Sequence of chain 1.A:
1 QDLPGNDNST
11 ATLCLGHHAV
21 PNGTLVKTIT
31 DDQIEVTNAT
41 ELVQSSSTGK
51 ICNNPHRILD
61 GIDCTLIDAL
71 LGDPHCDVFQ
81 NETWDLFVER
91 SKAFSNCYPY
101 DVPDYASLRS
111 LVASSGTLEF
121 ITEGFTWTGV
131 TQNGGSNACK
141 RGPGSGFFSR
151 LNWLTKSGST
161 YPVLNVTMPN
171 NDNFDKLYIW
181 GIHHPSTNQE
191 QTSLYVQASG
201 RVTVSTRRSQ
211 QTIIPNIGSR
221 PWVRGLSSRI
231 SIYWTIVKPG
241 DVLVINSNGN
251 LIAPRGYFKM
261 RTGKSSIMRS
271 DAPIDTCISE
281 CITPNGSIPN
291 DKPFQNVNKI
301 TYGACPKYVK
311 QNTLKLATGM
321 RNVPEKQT

The protein below binds the small molecule below.
Small molecule (SMILES): CC(=O)N[C@H]1[C@H]([C@H](O)[C@H](O)CO)O[C@@](O[C@H]2[C@@H](O)[C@@H](CO)O[C@@H](O[C@H]3[C@H](O)[C@@H](O)[C@H](O)O[C@@H]3CO)[C@@H]2O)(C(=O)O)C[C@@H]1O

Binding-site contacts:
Ligand atom O7 contacts residue LEU194 of chain 1.A at 3.9 Å.
Ligand atom C5 contacts residue GLY135 of chain 1.A at 3.9 Å.
Ligand atom C6 contacts residue GLY225 of chain 1.A at 3.4 Å.
Ligand atom C1 contacts residue ASN137 of chain 1.A at 3.7 Å.
Ligand atom C10 contacts residue GLY135 of chain 1.A at 4.1 Å.
Ligand atom O1A contacts residue ASN137 of chain 1.A at 2.9 Å (h-bond).
Ligand atom C9 contacts residue LEU194 of chain 1.A at 4.0 Å (hydrophobic).
Ligand atom O9 contacts residue SER228 of chain 1.A at 2.7 Å (h-bond).
Ligand atom O6 contacts residue GLY225 of chain 1.A at 2.8 Å (h-bond).
Ligand atom C10 contacts residue TRP153 of chain 1.A at 4.0 Å (hydrophobic).
Ligand atom O9 contacts residue HIS183 of chain 1.A at 3.2 Å (h-bond).
Ligand atom C5 contacts residue GLY225 of chain 1.A at 3.8 Å.
Ligand atom O10 contacts residue LEU194 of chain 1.A at 3.3 Å.
Ligand atom O9 contacts residue GLU190 of chain 1.A at 2.8 Å (salt-bridge).
Ligand atom N5 contacts residue TRP153 of chain 1.A at 4.0 Å.
Ligand atom C4 contacts residue GLY135 of chain 1.A at 3.6 Å.
Ligand atom O1B contacts residue SER136 of chain 1.A at 2.9 Å (h-bond).
Ligand atom O1B contacts residue LEU226 of chain 1.A at 3.8 Å.
Ligand atom C11 contacts residue GLY134 of chain 1.A at 4.0 Å.
Ligand atom O6 contacts residue GLU190 of chain 1.A at 3.3 Å (salt-bridge).
Ligand atom C7 contacts residue TRP153 of chain 1.A at 3.8 Å (hydrophobic).
Ligand atom C6 contacts residue GLU190 of chain 1.A at 3.5 Å.
Ligand atom C9 contacts residue TYR98 of chain 1.A at 3.5 Å (hydrophobic).
Ligand atom C11 contacts residue THR155 of chain 1.A at 3.8 Å.
Ligand atom C1 contacts residue SER136 of chain 1.A at 3.7 Å.
Ligand atom C9 contacts residue HIS183 of chain 1.A at 3.6 Å.
Ligand atom C8 contacts residue TYR98 of chain 1.A at 3.7 Å (hydrophobic).
Ligand atom C11 contacts residue TRP153 of chain 1.A at 3.9 Å (hydrophobic).
Ligand atom O8 contacts residue TYR98 of chain 1.A at 2.7 Å (h-bond).
Ligand atom C8 contacts residue TRP153 of chain 1.A at 4.1 Å (hydrophobic).
Ligand atom C9 contacts residue SER228 of chain 1.A at 4.0 Å.
Ligand atom O1B contacts residue ASN137 of chain 1.A at 3.8 Å.
Ligand atom O4 contacts residue GLY135 of chain 1.A at 3.7 Å.
Ligand atom O9 contacts residue TYR98 of chain 1.A at 2.7 Å (h-bond).
Ligand atom O6 contacts residue TRP222 of chain 1.A at 3.0 Å.
Ligand atom O8 contacts residue TRP153 of chain 1.A at 3.5 Å.
Ligand atom N5 contacts residue GLY135 of chain 1.A at 3.2 Å (h-bond).
Ligand atom O1A contacts residue SER136 of chain 1.A at 3.7 Å.
Ligand atom C9 contacts residue GLU190 of chain 1.A at 3.2 Å.
Ligand atom O8 contacts residue LEU226 of chain 1.A at 3.5 Å.